The small molecule below binds the protein below.
Small molecule (SMILES): O=C(c1ccc(F)c(O)c1)c1cccc(-c2ccc(O)c(O)c2)n1

Binding-site contacts:
Ligand atom F contacts residue NAD1 of chain 4.B at 3.6 Å.
Ligand atom O contacts residue GLN150 of chain 4.A at 3.6 Å.
Ligand atom C12 contacts residue GLN148 of chain 4.A at 3.7 Å.
Ligand atom C11 contacts residue ASN186 of chain 4.A at 3.6 Å.
Ligand atom O3 contacts residue GLN150 of chain 4.A at 3.5 Å (h-bond).
Ligand atom O contacts residue PRO96 of chain 4.A at 3.6 Å.
Ligand atom C13 contacts residue NAD1 of chain 4.B at 3.5 Å.
Ligand atom O2 contacts residue SER141 of chain 4.A at 2.7 Å (h-bond).
Ligand atom C contacts residue PRO96 of chain 4.A at 3.5 Å (hydrophobic).
Ligand atom O contacts residue ALA149 of chain 4.A at 3.1 Å (h-bond).
Ligand atom C14 contacts residue SER141 of chain 4.A at 3.6 Å.
Ligand atom C12 contacts residue ASN186 of chain 4.A at 3.4 Å.
Ligand atom C15 contacts residue NAD1 of chain 4.B at 3.7 Å.
Ligand atom F contacts residue VAL143 of chain 4.A at 3.5 Å.
Ligand atom C6 contacts residue TRP192 of chain 4.A at 3.3 Å (hydrophobic).
Ligand atom C7 contacts residue LEU195 of chain 4.A at 3.5 Å (hydrophobic).
Ligand atom C1 contacts residue PRO96 of chain 4.A at 3.6 Å (hydrophobic).
Ligand atom C16 contacts residue GLN148 of chain 4.A at 3.6 Å.
Ligand atom O3 contacts residue GLN148 of chain 4.A at 3.5 Å (h-bond).
Ligand atom O1 contacts residue HIS93 of chain 4.A at 3.1 Å.
Ligand atom O3 contacts residue ALA149 of chain 4.A at 2.6 Å (h-bond).
Ligand atom C9 contacts residue HIS93 of chain 4.A at 3.6 Å.
Ligand atom C14 contacts residue TYR154 of chain 4.A at 3.3 Å (hydrophobic).
Ligand atom F contacts residue DMS1 of chain 4.F at 3.5 Å.
Ligand atom O2 contacts residue NAD1 of chain 4.B at 2.9 Å.
Ligand atom C15 contacts residue TYR154 of chain 4.A at 3.4 Å (hydrophobic).
Ligand atom C16 contacts residue HIS93 of chain 4.A at 3.5 Å.
Ligand atom C14 contacts residue NAD1 of chain 4.B at 3.2 Å.
Ligand atom C10 contacts residue HIS93 of chain 4.A at 3.6 Å.
Ligand atom C2 contacts residue MET199 of chain 4.A at 3.6 Å (hydrophobic).
Ligand atom O1 contacts residue LEU191 of chain 4.A at 3.7 Å.
Ligand atom C8 contacts residue LEU195 of chain 4.A at 3.6 Å (hydrophobic).
Ligand atom C17 contacts residue ALA149 of chain 4.A at 3.6 Å (hydrophobic).
Ligand atom C7 contacts residue TRP192 of chain 4.A at 3.5 Å (hydrophobic).
Ligand atom O3 contacts residue HIS93 of chain 4.A at 3.6 Å.
Ligand atom F contacts residue SER141 of chain 4.A at 3.0 Å.
Ligand atom C6 contacts residue LEU195 of chain 4.A at 3.6 Å (hydrophobic).
Ligand atom O2 contacts residue TYR154 of chain 4.A at 2.4 Å (h-bond).
Ligand atom C15 contacts residue HIS93 of chain 4.A at 3.4 Å.
Ligand atom O3 contacts residue ALA151 of chain 4.A at 3.5 Å.

Sequence of chain 4.A:
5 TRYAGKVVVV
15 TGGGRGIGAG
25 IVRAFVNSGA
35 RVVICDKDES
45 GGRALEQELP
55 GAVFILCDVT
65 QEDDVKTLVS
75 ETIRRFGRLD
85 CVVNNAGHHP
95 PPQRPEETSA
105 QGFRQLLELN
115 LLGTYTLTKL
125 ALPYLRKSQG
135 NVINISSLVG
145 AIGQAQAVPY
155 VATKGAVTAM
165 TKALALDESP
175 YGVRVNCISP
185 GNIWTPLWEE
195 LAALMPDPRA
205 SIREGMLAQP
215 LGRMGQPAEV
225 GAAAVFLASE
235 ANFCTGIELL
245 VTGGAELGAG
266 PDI